Binding-site contacts:
Ligand atom O5 contacts residue SER89 of chain 25.Q at 4.1 Å.
Ligand atom C7 contacts residue ASN87 of chain 25.Q at 3.6 Å.
Ligand atom C5 contacts residue LEU151 of chain 25.Q at 4.1 Å (hydrophobic).
Ligand atom O7 contacts residue ASN87 of chain 25.Q at 3.9 Å.
Ligand atom C1 contacts residue ASN87 of chain 25.Q at 1.4 Å.
Ligand atom C4 contacts residue ASN87 of chain 25.Q at 4.2 Å.
Ligand atom C2 contacts residue ASN87 of chain 25.Q at 2.4 Å.
Ligand atom C5 contacts residue SER89 of chain 25.Q at 4.3 Å.
Ligand atom O5 contacts residue ASN87 of chain 25.Q at 2.3 Å (h-bond).
Ligand atom C1 contacts residue SER89 of chain 25.Q at 4.5 Å.
Ligand atom C4 contacts residue LEU151 of chain 25.Q at 4.4 Å (hydrophobic).
Ligand atom C6 contacts residue LEU151 of chain 25.Q at 3.8 Å (hydrophobic).
Ligand atom O5 contacts residue SER79 of chain 25.Q at 4.4 Å.
Ligand atom O6 contacts residue LEU151 of chain 25.Q at 3.4 Å.
Ligand atom C5 contacts residue ASN87 of chain 25.Q at 3.7 Å.
Ligand atom O4 contacts residue LEU151 of chain 25.Q at 3.7 Å.
Ligand atom C3 contacts residue ASN87 of chain 25.Q at 3.7 Å.
Ligand atom N2 contacts residue ASN87 of chain 25.Q at 2.9 Å (h-bond).
Ligand atom O7 contacts residue ASP85 of chain 25.Q at 4.3 Å.

Sequence of chain 25.Q:
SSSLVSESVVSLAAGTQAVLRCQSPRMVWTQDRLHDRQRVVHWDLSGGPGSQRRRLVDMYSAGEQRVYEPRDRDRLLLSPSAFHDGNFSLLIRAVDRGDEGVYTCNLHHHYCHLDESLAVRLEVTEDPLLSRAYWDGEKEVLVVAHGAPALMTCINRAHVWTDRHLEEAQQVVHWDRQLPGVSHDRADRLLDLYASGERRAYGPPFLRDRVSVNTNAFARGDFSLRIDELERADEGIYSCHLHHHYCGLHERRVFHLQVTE

A small-molecule ligand and the protein it binds are described below.
Small molecule (SMILES): CC(=O)N[C@@H]1[C@@H](O)[C@H](O)[C@@H](CO)O[C@H]1O